Sequence of chain 1.A:
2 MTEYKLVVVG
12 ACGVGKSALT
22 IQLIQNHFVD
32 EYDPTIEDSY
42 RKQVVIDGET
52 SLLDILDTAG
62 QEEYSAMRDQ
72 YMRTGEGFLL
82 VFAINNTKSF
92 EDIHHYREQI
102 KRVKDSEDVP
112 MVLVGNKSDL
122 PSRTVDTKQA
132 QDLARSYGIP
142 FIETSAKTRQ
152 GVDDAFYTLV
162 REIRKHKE

The small molecule below binds the protein below.
Small molecule (SMILES): CCC(=O)N1CC2(CC(n3nc(-c4ccc5c(cnn5C)c4)c(-c4c(Cl)c(C)cc5[nH]ncc45)c3C)C2)C1

Binding-site contacts:
Ligand atom N17 contacts residue ASP70 of chain 1.A at 3.6 Å (salt-bridge).
Ligand atom C18 contacts residue ARG69 of chain 1.A at 3.3 Å.
Ligand atom C22 contacts residue GLY11 of chain 1.A at 3.5 Å.
Ligand atom CL1 contacts residue TYR97 of chain 1.A at 3.7 Å.
Ligand atom C21 contacts residue TYR97 of chain 1.A at 3.2 Å (hydrophobic).
Ligand atom C10 contacts residue GLN100 of chain 1.A at 3.5 Å.
Ligand atom N16 contacts residue SER66 of chain 1.A at 3.5 Å (h-bond).
Ligand atom C11 contacts residue VAL104 of chain 1.A at 3.7 Å (hydrophobic).
Ligand atom C37 contacts residue CYS13 of chain 1.A at 2.8 Å (hydrophobic).
Ligand atom N31 contacts residue TYR65 of chain 1.A at 3.6 Å.
Ligand atom C11 contacts residue ASP70 of chain 1.A at 3.5 Å.
Ligand atom C33 contacts residue GLN100 of chain 1.A at 3.5 Å.
Ligand atom N23 contacts residue CYS13 of chain 1.A at 3.5 Å (h-bond).
Ligand atom C24 contacts residue GLY61 of chain 1.A at 3.4 Å.
Ligand atom C25 contacts residue GLU64 of chain 1.A at 3.6 Å.
Ligand atom O36 contacts residue LYS17 of chain 1.A at 3.0 Å (salt-bridge).
Ligand atom N17 contacts residue SER66 of chain 1.A at 3.1 Å (h-bond).
Ligand atom N16 contacts residue ASP70 of chain 1.A at 2.5 Å (salt-bridge).
Ligand atom C18 contacts residue GLU64 of chain 1.A at 3.4 Å.
Ligand atom O36 contacts residue ALA60 of chain 1.A at 3.7 Å.
Ligand atom C30 contacts residue MET73 of chain 1.A at 3.5 Å (hydrophobic).
Ligand atom C35 contacts residue CYS13 of chain 1.A at 3.1 Å (hydrophobic).
Ligand atom C37 contacts residue GLY61 of chain 1.A at 3.3 Å.
Ligand atom C30 contacts residue GLN100 of chain 1.A at 3.7 Å.
Ligand atom O36 contacts residue CYS13 of chain 1.A at 3.7 Å.
Ligand atom C38 contacts residue CYS13 of chain 1.A at 1.8 Å (hydrophobic).
Ligand atom C19 contacts residue ALA60 of chain 1.A at 3.6 Å (hydrophobic).
Ligand atom N17 contacts residue TYR65 of chain 1.A at 3.5 Å.
Ligand atom C35 contacts residue ALA60 of chain 1.A at 3.7 Å (hydrophobic).
Ligand atom N32 contacts residue TYR65 of chain 1.A at 3.5 Å.
Ligand atom C37 contacts residue PRO35 of chain 1.A at 3.5 Å (hydrophobic).
Ligand atom C19 contacts residue ARG69 of chain 1.A at 3.5 Å.
Ligand atom C13 contacts residue ARG69 of chain 1.A at 3.6 Å.
Ligand atom C12 contacts residue ASP70 of chain 1.A at 3.3 Å.
Ligand atom C26 contacts residue GLU64 of chain 1.A at 3.7 Å.
Ligand atom C9 contacts residue GLN100 of chain 1.A at 3.5 Å.
Ligand atom N17 contacts residue ARG69 of chain 1.A at 3.7 Å.
Ligand atom C28 contacts residue GLN100 of chain 1.A at 3.7 Å.
Ligand atom C33 contacts residue TYR65 of chain 1.A at 3.6 Å (hydrophobic).
Ligand atom C25 contacts residue GLU63 of chain 1.A at 3.6 Å.